This protein binds this small molecule.
Small molecule (SMILES): CSCC[C@H](NC(=O)[C@@H]1CCCN1C(=O)[C@H](CC(C)C)NC(=O)[C@H](CC(C)C)NC(=O)[C@H](CCCCN)NC(=O)[C@H](C)NC(=O)[C@H](CCCCN)NC(=O)[C@@H](N)CCCN=C(N)N)C(=O)N[C@@H](CCC(=O)O)C(=O)N[C@@H](CCC(=O)O)C(=O)N[C@@H](C)C(=O)N[C@@H](CC(C)C)C(=O)N[C@@H](CC(C)C)C(=O)N1CCC[C@H]1C=O

Sequence of chain 6.D:
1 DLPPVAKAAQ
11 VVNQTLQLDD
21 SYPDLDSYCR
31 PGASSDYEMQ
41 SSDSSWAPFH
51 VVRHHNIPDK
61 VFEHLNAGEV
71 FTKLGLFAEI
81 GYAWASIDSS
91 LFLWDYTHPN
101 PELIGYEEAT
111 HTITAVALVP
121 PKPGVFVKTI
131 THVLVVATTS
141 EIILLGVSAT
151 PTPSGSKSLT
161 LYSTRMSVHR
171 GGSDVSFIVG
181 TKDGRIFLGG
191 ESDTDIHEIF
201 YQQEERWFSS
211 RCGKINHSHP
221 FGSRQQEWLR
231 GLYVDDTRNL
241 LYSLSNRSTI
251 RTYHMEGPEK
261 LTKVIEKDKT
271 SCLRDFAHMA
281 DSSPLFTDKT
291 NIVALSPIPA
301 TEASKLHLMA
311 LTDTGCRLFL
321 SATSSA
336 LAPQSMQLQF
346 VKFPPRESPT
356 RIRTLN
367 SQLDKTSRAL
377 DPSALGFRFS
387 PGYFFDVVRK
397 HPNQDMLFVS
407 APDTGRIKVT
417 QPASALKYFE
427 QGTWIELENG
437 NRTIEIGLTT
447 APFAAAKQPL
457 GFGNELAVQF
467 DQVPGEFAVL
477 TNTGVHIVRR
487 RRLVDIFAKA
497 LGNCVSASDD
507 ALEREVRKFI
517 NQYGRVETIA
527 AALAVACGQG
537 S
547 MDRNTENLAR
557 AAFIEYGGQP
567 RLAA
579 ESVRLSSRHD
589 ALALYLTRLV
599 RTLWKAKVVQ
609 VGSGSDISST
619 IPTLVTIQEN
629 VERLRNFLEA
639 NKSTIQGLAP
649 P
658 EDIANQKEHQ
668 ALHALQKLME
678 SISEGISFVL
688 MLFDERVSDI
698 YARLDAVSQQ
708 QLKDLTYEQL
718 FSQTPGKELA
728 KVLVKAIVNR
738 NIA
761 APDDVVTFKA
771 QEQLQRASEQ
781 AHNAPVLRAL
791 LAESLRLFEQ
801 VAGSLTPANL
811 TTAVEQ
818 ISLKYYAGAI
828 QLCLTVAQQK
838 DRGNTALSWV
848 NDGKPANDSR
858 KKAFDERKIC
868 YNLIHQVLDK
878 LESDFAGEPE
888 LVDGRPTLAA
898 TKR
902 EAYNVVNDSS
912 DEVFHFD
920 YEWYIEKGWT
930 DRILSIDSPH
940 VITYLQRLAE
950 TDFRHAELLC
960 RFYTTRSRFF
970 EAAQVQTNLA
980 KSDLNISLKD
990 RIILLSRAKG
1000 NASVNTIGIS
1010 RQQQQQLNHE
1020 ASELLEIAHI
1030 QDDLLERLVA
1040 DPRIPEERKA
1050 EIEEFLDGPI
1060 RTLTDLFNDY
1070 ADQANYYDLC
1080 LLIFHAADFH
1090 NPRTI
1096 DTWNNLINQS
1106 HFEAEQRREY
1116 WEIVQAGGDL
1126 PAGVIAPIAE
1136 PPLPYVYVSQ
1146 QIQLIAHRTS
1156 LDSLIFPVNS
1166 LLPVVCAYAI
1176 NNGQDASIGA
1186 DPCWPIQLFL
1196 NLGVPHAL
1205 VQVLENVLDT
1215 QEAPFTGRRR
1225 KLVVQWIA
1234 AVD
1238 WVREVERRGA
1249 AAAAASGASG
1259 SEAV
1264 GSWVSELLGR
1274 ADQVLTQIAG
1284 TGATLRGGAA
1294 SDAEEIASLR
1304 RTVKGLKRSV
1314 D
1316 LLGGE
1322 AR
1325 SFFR

Binding-site contacts:
Ligand atom CB contacts residue GLY105 of chain 6.D at 3.2 Å.
Ligand atom CG contacts residue PHE126 of chain 6.D at 3.7 Å (hydrophobic).
Ligand atom C contacts residue GLN203 of chain 6.D at 2.3 Å.
Ligand atom CE contacts residue ARG165 of chain 6.D at 2.8 Å.
Ligand atom CB contacts residue VAL125 of chain 6.D at 2.6 Å (hydrophobic).
Ligand atom CD2 contacts residue LEU161 of chain 6.D at 3.4 Å (hydrophobic).
Ligand atom O contacts residue SER163 of chain 6.D at 3.6 Å (h-bond).
Ligand atom CD contacts residue GLN203 of chain 6.D at 2.8 Å.
Ligand atom O contacts residue VAL127 of chain 6.D at 1.8 Å (h-bond).
Ligand atom O contacts residue GLN203 of chain 6.D at 1.3 Å (h-bond).
Ligand atom CA contacts residue PHE126 of chain 6.D at 3.2 Å (hydrophobic).
Ligand atom N contacts residue VAL125 of chain 6.D at 3.5 Å (h-bond).
Ligand atom O contacts residue VAL127 of chain 6.D at 2.2 Å.
Ligand atom CA contacts residue VAL127 of chain 6.D at 3.6 Å (hydrophobic).
Ligand atom C contacts residue ILE130 of chain 6.D at 3.7 Å (hydrophobic).
Ligand atom O contacts residue PHE126 of chain 6.D at 2.8 Å.
Ligand atom CA contacts residue LEU161 of chain 6.D at 3.2 Å (hydrophobic).
Ligand atom CB contacts residue TYR162 of chain 6.D at 2.6 Å (hydrophobic).
Ligand atom CD2 contacts residue PHE126 of chain 6.D at 3.3 Å (hydrophobic).
Ligand atom N contacts residue LEU161 of chain 6.D at 3.3 Å (h-bond).
Ligand atom O contacts residue TYR162 of chain 6.D at 3.4 Å.
Ligand atom O contacts residue LEU103 of chain 6.D at 3.6 Å.
Ligand atom CD1 contacts residue TYR162 of chain 6.D at 2.8 Å (hydrophobic).
Ligand atom CB contacts residue ILE130 of chain 6.D at 3.4 Å (hydrophobic).
Ligand atom CA contacts residue TYR162 of chain 6.D at 3.5 Å (hydrophobic).
Ligand atom CB contacts residue ILE104 of chain 6.D at 3.5 Å (hydrophobic).
Ligand atom CG contacts residue TYR162 of chain 6.D at 3.1 Å (hydrophobic).
Ligand atom C contacts residue VAL127 of chain 6.D at 3.0 Å (hydrophobic).
Ligand atom C contacts residue VAL127 of chain 6.D at 3.5 Å (hydrophobic).
Ligand atom CA contacts residue ILE130 of chain 6.D at 3.2 Å (hydrophobic).
Ligand atom N contacts residue GLY105 of chain 6.D at 3.1 Å (h-bond).
Ligand atom CA contacts residue VAL125 of chain 6.D at 3.1 Å (hydrophobic).
Ligand atom N contacts residue GLN203 of chain 6.D at 2.9 Å (h-bond).
Ligand atom CD1 contacts residue GLN203 of chain 6.D at 3.4 Å.
Ligand atom C contacts residue TYR162 of chain 6.D at 3.5 Å (hydrophobic).
Ligand atom O contacts residue LEU161 of chain 6.D at 3.3 Å (h-bond).
Ligand atom CA contacts residue GLN203 of chain 6.D at 3.5 Å.
Ligand atom N contacts residue GLN203 of chain 6.D at 3.7 Å.
Ligand atom O contacts residue ILE130 of chain 6.D at 3.5 Å.
Ligand atom SD contacts residue ARG165 of chain 6.D at 2.3 Å (salt-bridge).